The small molecule below binds the protein below.
Small molecule (SMILES): CC(C)CCC[C@@H](C)[C@H]1CC[C@H]2[C@@H]3CC=C4C[C@@H](O)CC[C@]4(C)[C@H]3CC[C@]12C

Binding-site contacts:
Ligand atom C18 contacts residue PHE665 of chain 1.D at 4.5 Å (hydrophobic).
Ligand atom C27 contacts residue LEU499 of chain 1.D at 3.6 Å (hydrophobic).
Ligand atom C6 contacts residue ILE92 of chain 1.B at 3.6 Å (hydrophobic).
Ligand atom C16 contacts residue VAL99 of chain 1.B at 3.8 Å (hydrophobic).
Ligand atom C16 contacts residue TRP492 of chain 1.D at 4.5 Å (hydrophobic).
Ligand atom C1 contacts residue ILE661 of chain 1.D at 4.3 Å (hydrophobic).
Ligand atom C20 contacts residue PHE665 of chain 1.D at 3.8 Å (hydrophobic).
Ligand atom C23 contacts residue TRP496 of chain 1.D at 4.2 Å (hydrophobic).
Ligand atom C7 contacts residue ILE92 of chain 1.B at 4.0 Å (hydrophobic).
Ligand atom C19 contacts residue MET664 of chain 1.D at 3.9 Å (hydrophobic).
Ligand atom C27 contacts residue TRP496 of chain 1.D at 3.5 Å (hydrophobic).
Ligand atom C18 contacts residue MET664 of chain 1.D at 3.8 Å (hydrophobic).
Ligand atom C26 contacts residue PHE495 of chain 1.D at 3.8 Å (hydrophobic).
Ligand atom C15 contacts residue ILE96 of chain 1.B at 3.7 Å (hydrophobic).
Ligand atom C22 contacts residue TRP492 of chain 1.D at 4.5 Å (hydrophobic).
Ligand atom C17 contacts residue VAL99 of chain 1.B at 4.2 Å (hydrophobic).
Ligand atom C25 contacts residue TRP496 of chain 1.D at 4.3 Å (hydrophobic).
Ligand atom C12 contacts residue PHE665 of chain 1.D at 4.1 Å (hydrophobic).
Ligand atom C7 contacts residue ILE95 of chain 1.B at 4.0 Å (hydrophobic).
Ligand atom C19 contacts residue ILE661 of chain 1.D at 3.7 Å (hydrophobic).
Ligand atom C22 contacts residue PHE665 of chain 1.D at 4.3 Å (hydrophobic).
Ligand atom C21 contacts residue VAL99 of chain 1.B at 4.0 Å (hydrophobic).
Ligand atom C25 contacts residue PHE495 of chain 1.D at 4.4 Å (hydrophobic).
Ligand atom C15 contacts residue TRP492 of chain 1.D at 3.9 Å (hydrophobic).
Ligand atom C27 contacts residue PHE495 of chain 1.D at 4.5 Å (hydrophobic).
Ligand atom C18 contacts residue TRP492 of chain 1.D at 3.7 Å (hydrophobic).
Ligand atom C26 contacts residue TRP496 of chain 1.D at 3.6 Å (hydrophobic).
Ligand atom C11 contacts residue ILE661 of chain 1.D at 4.2 Å (hydrophobic).
Ligand atom C26 contacts residue TRP492 of chain 1.D at 3.8 Å (hydrophobic).
Ligand atom C21 contacts residue PHE665 of chain 1.D at 3.9 Å (hydrophobic).

Sequence of chain 1.B:
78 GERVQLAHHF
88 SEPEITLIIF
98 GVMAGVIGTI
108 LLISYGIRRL

Sequence of chain 1.D:
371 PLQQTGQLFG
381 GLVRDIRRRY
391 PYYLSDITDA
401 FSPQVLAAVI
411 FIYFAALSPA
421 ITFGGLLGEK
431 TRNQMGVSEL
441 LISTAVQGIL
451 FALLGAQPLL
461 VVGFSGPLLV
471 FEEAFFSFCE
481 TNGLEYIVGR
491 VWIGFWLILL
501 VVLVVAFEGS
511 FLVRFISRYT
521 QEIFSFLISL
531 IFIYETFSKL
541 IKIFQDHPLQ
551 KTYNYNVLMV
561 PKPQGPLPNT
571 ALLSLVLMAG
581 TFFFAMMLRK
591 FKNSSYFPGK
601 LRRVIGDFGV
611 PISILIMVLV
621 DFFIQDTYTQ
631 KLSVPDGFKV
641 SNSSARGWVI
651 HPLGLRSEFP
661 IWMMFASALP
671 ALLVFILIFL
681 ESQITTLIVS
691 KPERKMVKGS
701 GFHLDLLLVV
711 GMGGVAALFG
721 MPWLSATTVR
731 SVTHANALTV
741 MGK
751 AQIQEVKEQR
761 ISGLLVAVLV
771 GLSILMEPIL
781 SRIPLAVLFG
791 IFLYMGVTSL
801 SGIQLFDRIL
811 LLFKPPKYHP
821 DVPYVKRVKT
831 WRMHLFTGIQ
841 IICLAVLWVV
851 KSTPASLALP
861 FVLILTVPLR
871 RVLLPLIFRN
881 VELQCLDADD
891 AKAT